Sequence of chain 2.C:
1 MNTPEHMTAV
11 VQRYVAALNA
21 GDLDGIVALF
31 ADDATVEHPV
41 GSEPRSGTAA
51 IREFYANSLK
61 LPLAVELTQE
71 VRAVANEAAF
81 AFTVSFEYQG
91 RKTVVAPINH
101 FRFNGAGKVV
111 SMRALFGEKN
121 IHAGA

Binding-site contacts:
Ligand atom C12 contacts residue GLN89 of chain 1.B at 3.7 Å.
Ligand atom C3 contacts residue PHE86 of chain 2.C at 3.9 Å (hydrophobic).
Ligand atom C4 contacts residue HIS38 of chain 2.C at 3.8 Å.
Ligand atom C24 contacts residue LEU18 of chain 2.C at 4.0 Å (hydrophobic).
Ligand atom C1 contacts residue VAL95 of chain 2.C at 3.7 Å (hydrophobic).
Ligand atom C3 contacts residue GLN89 of chain 1.B at 3.5 Å.
Ligand atom C18 contacts residue PRO97 of chain 2.C at 4.0 Å (hydrophobic).
Ligand atom C16 contacts residue VAL84 of chain 2.C at 3.9 Å (hydrophobic).
Ligand atom O26 contacts residue TYR14 of chain 2.C at 2.5 Å (h-bond).
Ligand atom C5 contacts residue VAL95 of chain 2.C at 3.7 Å (hydrophobic).
Ligand atom C12 contacts residue VAL84 of chain 2.C at 3.9 Å (hydrophobic).
Ligand atom C18 contacts residue HIS38 of chain 2.C at 4.0 Å.
Ligand atom C25 contacts residue TYR14 of chain 2.C at 3.4 Å (hydrophobic).
Ligand atom O26 contacts residue ASN99 of chain 2.C at 3.2 Å (h-bond).
Ligand atom C2 contacts residue GLN89 of chain 1.B at 3.6 Å.
Ligand atom C10 contacts residue PHE86 of chain 2.C at 3.8 Å (hydrophobic).
Ligand atom C19 contacts residue HIS38 of chain 2.C at 3.4 Å.
Ligand atom C1 contacts residue GLN89 of chain 1.B at 4.0 Å.
Ligand atom C10 contacts residue TYR88 of chain 1.B at 3.8 Å (hydrophobic).
Ligand atom C26 contacts residue TYR14 of chain 2.C at 3.2 Å (hydrophobic).
Ligand atom C25 contacts residue LEU18 of chain 2.C at 3.5 Å (hydrophobic).
Ligand atom C19 contacts residue PRO97 of chain 2.C at 4.0 Å (hydrophobic).
Ligand atom C5 contacts residue HIS38 of chain 2.C at 3.6 Å.
Ligand atom C18 contacts residue PHE82 of chain 2.C at 4.0 Å (hydrophobic).
Ligand atom C13 contacts residue HIS38 of chain 2.C at 3.6 Å.
Ligand atom C5 contacts residue PHE116 of chain 2.C at 3.3 Å (hydrophobic).
Ligand atom C2 contacts residue PHE86 of chain 2.C at 3.6 Å (hydrophobic).
Ligand atom O1 contacts residue ARG91 of chain 1.B at 3.8 Å.
Ligand atom C11 contacts residue GLN89 of chain 1.B at 3.6 Å.
Ligand atom C6 contacts residue PHE116 of chain 2.C at 3.5 Å (hydrophobic).
Ligand atom C25 contacts residue TYR55 of chain 2.C at 4.0 Å (hydrophobic).
Ligand atom C6 contacts residue VAL95 of chain 2.C at 3.8 Å (hydrophobic).
Ligand atom C19 contacts residue PHE116 of chain 2.C at 3.8 Å (hydrophobic).
Ligand atom C10 contacts residue GLN89 of chain 1.B at 3.4 Å.
Ligand atom C27 contacts residue PHE54 of chain 2.C at 3.6 Å (hydrophobic).
Ligand atom C2 contacts residue VAL95 of chain 2.C at 3.9 Å (hydrophobic).
Ligand atom C27 contacts residue HIS38 of chain 2.C at 3.1 Å.
Ligand atom O26 contacts residue MET112 of chain 2.C at 3.6 Å.
Ligand atom C27 contacts residue GLN89 of chain 1.B at 3.6 Å.
Ligand atom C11 contacts residue VAL84 of chain 2.C at 3.5 Å (hydrophobic).

The small molecule below binds the protein below.
Small molecule (SMILES): C[C@]12CCc3c(ccc4cc(O)ccc34)[C@@H]1CCC2=O

Sequence of chain 1.B:
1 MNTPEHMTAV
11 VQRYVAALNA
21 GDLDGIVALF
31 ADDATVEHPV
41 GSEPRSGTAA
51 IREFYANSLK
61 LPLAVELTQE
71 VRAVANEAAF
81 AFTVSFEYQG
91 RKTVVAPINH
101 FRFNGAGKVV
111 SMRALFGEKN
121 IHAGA